Binding-site contacts:
Ligand atom C6 contacts residue ARG120 of chain 2.A at 3.5 Å.
Ligand atom C3 contacts residue ASN114 of chain 2.A at 3.9 Å.
Ligand atom O5 contacts residue SER116 of chain 2.A at 4.3 Å.
Ligand atom C4 contacts residue ASN114 of chain 2.A at 4.3 Å.
Ligand atom O7 contacts residue ASN114 of chain 2.A at 3.2 Å (h-bond).
Ligand atom C1 contacts residue ASN114 of chain 2.A at 1.5 Å.
Ligand atom O6 contacts residue ARG120 of chain 2.A at 3.4 Å (salt-bridge).
Ligand atom C5 contacts residue SER116 of chain 2.A at 4.4 Å.
Ligand atom O5 contacts residue GLU117 of chain 2.A at 3.8 Å.
Ligand atom O5 contacts residue ASN114 of chain 2.A at 2.4 Å (h-bond).
Ligand atom O6 contacts residue GLU117 of chain 2.A at 3.1 Å (salt-bridge).
Ligand atom C5 contacts residue ASN114 of chain 2.A at 3.8 Å.
Ligand atom C2 contacts residue ASN114 of chain 2.A at 2.6 Å.
Ligand atom C6 contacts residue GLU117 of chain 2.A at 4.0 Å.
Ligand atom N2 contacts residue ASN114 of chain 2.A at 3.0 Å (h-bond).
Ligand atom C7 contacts residue ASN114 of chain 2.A at 3.3 Å.

Sequence of chain 2.A:
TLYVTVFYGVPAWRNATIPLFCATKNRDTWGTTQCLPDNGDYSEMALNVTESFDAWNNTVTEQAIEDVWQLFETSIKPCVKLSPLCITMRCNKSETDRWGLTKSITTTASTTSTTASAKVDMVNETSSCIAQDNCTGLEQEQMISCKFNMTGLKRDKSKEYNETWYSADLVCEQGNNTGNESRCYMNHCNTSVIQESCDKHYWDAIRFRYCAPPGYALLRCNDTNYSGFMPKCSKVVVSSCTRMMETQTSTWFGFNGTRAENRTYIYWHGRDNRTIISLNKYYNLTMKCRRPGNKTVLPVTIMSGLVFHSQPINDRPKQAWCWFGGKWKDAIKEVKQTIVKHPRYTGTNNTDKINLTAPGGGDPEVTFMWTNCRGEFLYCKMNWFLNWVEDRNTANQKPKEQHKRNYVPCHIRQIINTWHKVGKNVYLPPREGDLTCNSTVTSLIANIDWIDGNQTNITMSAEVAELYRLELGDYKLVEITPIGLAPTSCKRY

This small molecule binds to this protein.
Small molecule (SMILES): CC(=O)N[C@H]1[C@H](O[C@H]2[C@H](O)[C@@H](NC(C)=O)CO[C@@H]2CO)O[C@H](CO)[C@@H](O)[C@@H]1O